Sequence of chain 30.C:
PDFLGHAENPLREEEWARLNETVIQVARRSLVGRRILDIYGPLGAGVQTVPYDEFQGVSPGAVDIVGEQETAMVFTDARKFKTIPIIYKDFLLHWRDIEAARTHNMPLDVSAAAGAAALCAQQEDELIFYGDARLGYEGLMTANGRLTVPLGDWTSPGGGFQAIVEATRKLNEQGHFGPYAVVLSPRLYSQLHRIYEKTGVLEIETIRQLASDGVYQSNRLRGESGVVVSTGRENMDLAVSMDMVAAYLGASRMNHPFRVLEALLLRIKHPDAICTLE

This protein binds this small molecule.
Small molecule (SMILES): CC(C)C[C@H](NC(=O)CN)C(=O)N[C@H](C(=O)N[C@H](C(=O)NCC(=O)N[C@@H](CO)C(=O)N[C@@H](CC(C)C)C(=O)N[C@@H](CCCN=C(N)N)C(=O)NCC=O)C(C)C)[C@@H](C)O

Binding-site contacts:
Ligand atom O contacts residue ILE54 of chain 30.C at 3.4 Å.
Ligand atom N contacts residue ARG49 of chain 30.C at 3.5 Å (salt-bridge).
Ligand atom NE contacts residue ASP53 of chain 30.C at 3.6 Å (salt-bridge).
Ligand atom CD contacts residue ASP53 of chain 30.C at 3.3 Å.
Ligand atom CZ contacts residue ASP228 of chain 30.C at 3.2 Å.
Ligand atom C contacts residue ARG49 of chain 30.C at 3.5 Å.
Ligand atom C contacts residue ILE39 of chain 30.C at 3.6 Å (hydrophobic).
Ligand atom OG1 contacts residue ASP258 of chain 30.C at 3.5 Å.
Ligand atom NH1 contacts residue ILE51 of chain 30.C at 3.5 Å (h-bond).
Ligand atom O contacts residue ARG43 of chain 30.C at 3.3 Å (salt-bridge).
Ligand atom NH1 contacts residue THR246 of chain 30.C at 3.5 Å.
Ligand atom CD1 contacts residue PRO57 of chain 30.C at 3.6 Å (hydrophobic).
Ligand atom NH2 contacts residue ASP228 of chain 30.C at 2.5 Å (salt-bridge).
Ligand atom CB contacts residue MET259 of chain 30.C at 3.5 Å (hydrophobic).
Ligand atom C contacts residue ILE54 of chain 30.C at 3.7 Å (hydrophobic).
Ligand atom O contacts residue ARG49 of chain 30.C at 3.0 Å (salt-bridge).
Ligand atom CG2 contacts residue ALA42 of chain 30.C at 3.7 Å (hydrophobic).
Ligand atom N contacts residue ASP258 of chain 30.C at 2.9 Å (salt-bridge).
Ligand atom CA contacts residue ASP258 of chain 30.C at 3.3 Å.
Ligand atom N contacts residue ASP258 of chain 30.C at 3.3 Å (salt-bridge).
Ligand atom C contacts residue ASP258 of chain 30.C at 3.7 Å.
Ligand atom CB contacts residue ARG49 of chain 30.C at 3.7 Å.
Ligand atom O contacts residue ARG43 of chain 30.C at 2.9 Å (salt-bridge).
Ligand atom CG2 contacts residue MET259 of chain 30.C at 3.7 Å (hydrophobic).
Ligand atom OG1 contacts residue MET259 of chain 30.C at 2.6 Å (h-bond).
Ligand atom CB contacts residue ILE39 of chain 30.C at 3.7 Å (hydrophobic).
Ligand atom N contacts residue ARG49 of chain 30.C at 3.5 Å (salt-bridge).
Ligand atom NH1 contacts residue ARG50 of chain 30.C at 3.7 Å.
Ligand atom CA contacts residue ARG49 of chain 30.C at 3.7 Å.
Ligand atom N contacts residue ASP258 of chain 30.C at 3.7 Å.
Ligand atom NH2 contacts residue THR246 of chain 30.C at 2.8 Å (h-bond).
Ligand atom CB contacts residue ARG49 of chain 30.C at 3.6 Å.
Ligand atom N contacts residue ASP258 of chain 30.C at 3.2 Å (salt-bridge).
Ligand atom CB contacts residue ASP258 of chain 30.C at 3.7 Å.
Ligand atom CD2 contacts residue ARG43 of chain 30.C at 3.7 Å.
Ligand atom CA contacts residue ILE54 of chain 30.C at 3.7 Å (hydrophobic).
Ligand atom O contacts residue ILE39 of chain 30.C at 3.5 Å.
Ligand atom NH1 contacts residue ASP228 of chain 30.C at 3.2 Å (salt-bridge).
Ligand atom O contacts residue ARG50 of chain 30.C at 3.7 Å.
Ligand atom N contacts residue ARG49 of chain 30.C at 3.7 Å.